This protein binds this small molecule.
Small molecule (SMILES): CC(=O)N[C@@H]1[C@@H](O)[C@H](O)[C@@H](CO)O[C@H]1O

Binding-site contacts:
Ligand atom C1 contacts residue LYS161 of chain 1.C at 4.3 Å.
Ligand atom O5 contacts residue LYS161 of chain 1.C at 4.2 Å.
Ligand atom C5 contacts residue LYS161 of chain 1.C at 3.5 Å.
Ligand atom O4 contacts residue LYS161 of chain 1.C at 3.4 Å.
Ligand atom C3 contacts residue LYS161 of chain 1.C at 4.5 Å.
Ligand atom C8 contacts residue ASN224 of chain 1.C at 3.0 Å.
Ligand atom C4 contacts residue LYS161 of chain 1.C at 4.2 Å.
Ligand atom C4 contacts residue ASN224 of chain 1.C at 4.2 Å.
Ligand atom C5 contacts residue ASN224 of chain 1.C at 3.6 Å.
Ligand atom C3 contacts residue ASN224 of chain 1.C at 3.8 Å.
Ligand atom C6 contacts residue LYS161 of chain 1.C at 3.9 Å.
Ligand atom C8 contacts residue THR225 of chain 1.C at 3.8 Å.
Ligand atom C1 contacts residue ASN224 of chain 1.C at 1.4 Å.
Ligand atom O7 contacts residue THR226 of chain 1.C at 3.9 Å.
Ligand atom C6 contacts residue GLY159 of chain 1.C at 4.2 Å.
Ligand atom C7 contacts residue ASN224 of chain 1.C at 3.2 Å.
Ligand atom C7 contacts residue THR225 of chain 1.C at 3.7 Å.
Ligand atom O7 contacts residue THR225 of chain 1.C at 3.6 Å.
Ligand atom O7 contacts residue ASN224 of chain 1.C at 3.9 Å.
Ligand atom N2 contacts residue THR225 of chain 1.C at 4.5 Å.
Ligand atom C2 contacts residue ASN224 of chain 1.C at 2.5 Å.
Ligand atom O5 contacts residue ASN224 of chain 1.C at 2.3 Å (h-bond).
Ligand atom N2 contacts residue ASN224 of chain 1.C at 3.0 Å (h-bond).

Sequence of chain 1.C:
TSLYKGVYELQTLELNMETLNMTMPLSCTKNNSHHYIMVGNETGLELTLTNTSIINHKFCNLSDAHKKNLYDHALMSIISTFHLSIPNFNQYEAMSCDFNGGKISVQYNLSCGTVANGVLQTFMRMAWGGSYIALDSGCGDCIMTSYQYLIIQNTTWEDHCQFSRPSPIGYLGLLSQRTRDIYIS